This protein binds this small molecule.
Small molecule (SMILES): CC(=O)N[C@@H]1[C@@H](O)[C@H](O)[C@@H](CO)O[C@H]1O

Binding-site contacts:
Ligand atom C1 contacts residue ASN131 of chain 1.F at 1.4 Å.
Ligand atom C8 contacts residue GLY130 of chain 1.F at 3.7 Å.
Ligand atom C8 contacts residue ARG56 of chain 1.F at 3.9 Å.
Ligand atom C7 contacts residue TYR127 of chain 1.F at 4.2 Å (hydrophobic).
Ligand atom C7 contacts residue GLY130 of chain 1.F at 4.1 Å.
Ligand atom N2 contacts residue ASN131 of chain 1.F at 2.9 Å (h-bond).
Ligand atom O4 contacts residue TYR127 of chain 1.F at 4.1 Å.
Ligand atom C7 contacts residue ARG56 of chain 1.F at 4.3 Å.
Ligand atom C3 contacts residue TYR127 of chain 1.F at 4.4 Å (hydrophobic).
Ligand atom C2 contacts residue ASN131 of chain 1.F at 2.5 Å.
Ligand atom O3 contacts residue TYR127 of chain 1.F at 4.2 Å.
Ligand atom C7 contacts residue ASN131 of chain 1.F at 4.0 Å.
Ligand atom C5 contacts residue ASN131 of chain 1.F at 3.7 Å.
Ligand atom O7 contacts residue ARG56 of chain 1.F at 4.0 Å.
Ligand atom O7 contacts residue TYR127 of chain 1.F at 3.7 Å.
Ligand atom O5 contacts residue ASN131 of chain 1.F at 2.4 Å (h-bond).
Ligand atom N2 contacts residue TYR127 of chain 1.F at 4.0 Å.
Ligand atom O7 contacts residue PHE126 of chain 1.F at 4.0 Å.
Ligand atom N2 contacts residue GLY130 of chain 1.F at 4.4 Å.
Ligand atom C3 contacts residue ASN131 of chain 1.F at 3.8 Å.
Ligand atom C4 contacts residue ASN131 of chain 1.F at 4.2 Å.
Ligand atom C1 contacts residue TYR127 of chain 1.F at 3.8 Å (hydrophobic).
Ligand atom O5 contacts residue TYR127 of chain 1.F at 4.2 Å.
Ligand atom C2 contacts residue TYR127 of chain 1.F at 3.8 Å (hydrophobic).
Ligand atom C4 contacts residue TYR127 of chain 1.F at 3.7 Å (hydrophobic).

Sequence of chain 1.F:
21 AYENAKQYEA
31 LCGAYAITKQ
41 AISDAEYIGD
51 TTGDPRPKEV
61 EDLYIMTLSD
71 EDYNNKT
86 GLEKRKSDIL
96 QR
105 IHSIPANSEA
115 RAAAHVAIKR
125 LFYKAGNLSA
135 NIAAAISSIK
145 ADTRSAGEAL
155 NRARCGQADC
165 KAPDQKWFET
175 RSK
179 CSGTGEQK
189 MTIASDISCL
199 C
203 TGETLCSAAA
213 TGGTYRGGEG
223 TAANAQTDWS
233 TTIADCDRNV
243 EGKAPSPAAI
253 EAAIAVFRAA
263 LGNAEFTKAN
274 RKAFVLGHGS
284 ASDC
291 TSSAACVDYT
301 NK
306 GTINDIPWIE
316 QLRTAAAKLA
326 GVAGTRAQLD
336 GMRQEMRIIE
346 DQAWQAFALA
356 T